Sequence of chain 1.L:
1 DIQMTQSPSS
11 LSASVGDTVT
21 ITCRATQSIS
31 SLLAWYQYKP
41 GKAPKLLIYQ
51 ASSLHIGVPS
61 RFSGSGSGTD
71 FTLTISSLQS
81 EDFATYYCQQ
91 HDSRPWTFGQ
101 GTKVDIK

Sequence of chain 1.D:
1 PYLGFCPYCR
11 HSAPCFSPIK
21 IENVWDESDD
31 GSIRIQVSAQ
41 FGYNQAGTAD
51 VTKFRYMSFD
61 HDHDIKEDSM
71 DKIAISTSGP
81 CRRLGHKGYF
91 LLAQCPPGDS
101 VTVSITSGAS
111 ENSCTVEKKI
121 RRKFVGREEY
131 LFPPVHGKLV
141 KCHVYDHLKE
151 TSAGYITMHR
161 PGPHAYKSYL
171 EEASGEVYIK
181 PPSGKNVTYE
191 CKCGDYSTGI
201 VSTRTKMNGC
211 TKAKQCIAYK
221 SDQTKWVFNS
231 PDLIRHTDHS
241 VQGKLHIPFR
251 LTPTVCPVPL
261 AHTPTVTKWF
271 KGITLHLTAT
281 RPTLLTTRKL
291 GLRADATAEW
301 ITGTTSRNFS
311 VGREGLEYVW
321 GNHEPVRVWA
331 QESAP

Binding-site contacts:
Ligand atom C8 contacts residue ASP1 of chain 1.L at 3.5 Å.
Ligand atom C3 contacts residue ASP1 of chain 1.L at 4.3 Å.
Ligand atom C8 contacts residue ASN186 of chain 1.D at 4.4 Å.
Ligand atom C7 contacts residue ASP1 of chain 1.L at 3.6 Å.
Ligand atom C4 contacts residue ASN186 of chain 1.D at 4.3 Å.
Ligand atom C7 contacts residue ASN186 of chain 1.D at 3.4 Å.
Ligand atom C2 contacts residue ASN186 of chain 1.D at 2.5 Å.
Ligand atom C1 contacts residue SER202 of chain 1.D at 4.5 Å.
Ligand atom C5 contacts residue ASN186 of chain 1.D at 3.7 Å.
Ligand atom O5 contacts residue SER202 of chain 1.D at 3.8 Å.
Ligand atom C3 contacts residue ASN186 of chain 1.D at 3.8 Å.
Ligand atom N2 contacts residue ASP1 of chain 1.L at 2.9 Å (salt-bridge).
Ligand atom C1 contacts residue ASN186 of chain 1.D at 1.4 Å.
Ligand atom O5 contacts residue ASN186 of chain 1.D at 2.4 Å (h-bond).
Ligand atom N2 contacts residue ASN186 of chain 1.D at 2.9 Å (h-bond).
Ligand atom O7 contacts residue ILE200 of chain 1.D at 4.1 Å.
Ligand atom O7 contacts residue ASN186 of chain 1.D at 3.5 Å (h-bond).
Ligand atom C1 contacts residue ASP1 of chain 1.L at 3.7 Å.
Ligand atom C2 contacts residue ASP1 of chain 1.L at 3.7 Å.

The small molecule below binds the protein below.
Small molecule (SMILES): CC(=O)N[C@H]1[C@H](O[C@H]2[C@H](O)[C@@H](NC(C)=O)CO[C@@H]2CO)O[C@H](CO)[C@@H](O)[C@@H]1O